Sequence of chain 1.B:
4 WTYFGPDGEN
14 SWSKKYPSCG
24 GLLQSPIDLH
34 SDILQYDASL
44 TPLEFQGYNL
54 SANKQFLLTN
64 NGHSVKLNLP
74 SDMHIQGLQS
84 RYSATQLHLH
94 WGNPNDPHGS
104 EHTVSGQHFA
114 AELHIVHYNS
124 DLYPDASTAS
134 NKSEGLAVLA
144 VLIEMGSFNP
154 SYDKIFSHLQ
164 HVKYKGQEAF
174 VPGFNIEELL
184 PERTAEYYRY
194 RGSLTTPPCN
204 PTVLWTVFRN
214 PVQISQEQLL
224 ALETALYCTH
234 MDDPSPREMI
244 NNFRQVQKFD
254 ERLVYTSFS

A small-molecule ligand and the protein it binds are described below.
Small molecule (SMILES): CC(=O)Nc1nnc(S(N)(=O)=O)s1

Binding-site contacts:
Ligand atom C1 contacts residue LEU197 of chain 1.B at 3.6 Å (hydrophobic).
Ligand atom S1 contacts residue LEU197 of chain 1.B at 4.3 Å.
Ligand atom S1 contacts residue ZN1 of chain 1.E at 3.1 Å.
Ligand atom C1 contacts residue THR199 of chain 1.B at 4.1 Å.
Ligand atom S2 contacts residue VAL119 of chain 1.B at 3.6 Å.
Ligand atom O1 contacts residue TRP208 of chain 1.B at 4.0 Å.
Ligand atom O3 contacts residue GLN89 of chain 1.B at 3.8 Å.
Ligand atom S2 contacts residue HIS91 of chain 1.B at 3.7 Å.
Ligand atom N1 contacts residue HIS91 of chain 1.B at 3.2 Å (h-bond).
Ligand atom O1 contacts residue HIS117 of chain 1.B at 3.4 Å (h-bond).
Ligand atom O2 contacts residue SER196 of chain 1.B at 4.2 Å.
Ligand atom S1 contacts residue HIS91 of chain 1.B at 3.9 Å.
Ligand atom C4 contacts residue GLN89 of chain 1.B at 3.5 Å.
Ligand atom C1 contacts residue ZN1 of chain 1.E at 4.2 Å.
Ligand atom C2 contacts residue THR199 of chain 1.B at 4.2 Å.
Ligand atom O2 contacts residue ZN1 of chain 1.E at 4.2 Å.
Ligand atom O2 contacts residue TRP208 of chain 1.B at 3.6 Å.
Ligand atom N1 contacts residue ZN1 of chain 1.E at 2.0 Å.
Ligand atom N1 contacts residue THR198 of chain 1.B at 2.8 Å (h-bond).
Ligand atom O1 contacts residue VAL119 of chain 1.B at 3.9 Å.
Ligand atom S1 contacts residue HIS117 of chain 1.B at 4.0 Å.
Ligand atom C3 contacts residue GLN89 of chain 1.B at 3.8 Å.
Ligand atom O1 contacts residue VAL141 of chain 1.B at 4.0 Å.
Ligand atom C4 contacts residue VAL119 of chain 1.B at 3.6 Å (hydrophobic).
Ligand atom N3 contacts residue THR199 of chain 1.B at 2.8 Å (h-bond).
Ligand atom C2 contacts residue LEU197 of chain 1.B at 3.9 Å (hydrophobic).
Ligand atom O1 contacts residue ZN1 of chain 1.E at 3.0 Å.
Ligand atom N3 contacts residue LEU197 of chain 1.B at 3.8 Å.
Ligand atom N2 contacts residue LEU197 of chain 1.B at 3.9 Å.
Ligand atom N1 contacts residue HIS93 of chain 1.B at 3.4 Å (h-bond).
Ligand atom O2 contacts residue THR198 of chain 1.B at 3.0 Å (h-bond).
Ligand atom N1 contacts residue GLU104 of chain 1.B at 4.0 Å.
Ligand atom N3 contacts residue THR198 of chain 1.B at 4.3 Å.
Ligand atom S2 contacts residue LEU197 of chain 1.B at 3.8 Å.
Ligand atom N1 contacts residue HIS117 of chain 1.B at 3.5 Å (h-bond).
Ligand atom O1 contacts residue HIS91 of chain 1.B at 3.3 Å.
Ligand atom O2 contacts residue LEU197 of chain 1.B at 3.3 Å.
Ligand atom N2 contacts residue THR199 of chain 1.B at 3.0 Å (h-bond).
Ligand atom C1 contacts residue HIS91 of chain 1.B at 3.9 Å.
Ligand atom S1 contacts residue THR198 of chain 1.B at 3.8 Å.